Binding-site contacts:
Ligand atom CAU contacts residue TYR377 of chain 1.A at 3.8 Å (hydrophobic).
Ligand atom CAS contacts residue ILE226 of chain 1.A at 4.1 Å (hydrophobic).
Ligand atom CAY contacts residue SER371 of chain 1.A at 4.1 Å.
Ligand atom CAI contacts residue TYR373 of chain 1.A at 4.3 Å (hydrophobic).
Ligand atom CAU contacts residue ILE226 of chain 1.A at 3.6 Å (hydrophobic).
Ligand atom CBC contacts residue TYR373 of chain 1.A at 4.4 Å (hydrophobic).
Ligand atom CAS contacts residue TYR377 of chain 1.A at 3.9 Å (hydrophobic).
Ligand atom CAM contacts residue ASN275 of chain 1.A at 4.5 Å.
Ligand atom OAW contacts residue ASN374 of chain 1.A at 4.5 Å.
Ligand atom CAR contacts residue LEU230 of chain 1.A at 4.0 Å (hydrophobic).
Ligand atom CAB contacts residue PHE223 of chain 1.A at 4.5 Å (hydrophobic).
Ligand atom CAM contacts residue SER371 of chain 1.A at 3.7 Å.
Ligand atom CAE contacts residue ILE376 of chain 1.A at 4.2 Å (hydrophobic).
Ligand atom CAB contacts residue ILE222 of chain 1.A at 3.7 Å (hydrophobic).
Ligand atom CBA contacts residue PHE223 of chain 1.A at 3.8 Å (hydrophobic).
Ligand atom CAD contacts residue TYR373 of chain 1.A at 3.2 Å (hydrophobic).
Ligand atom OAW contacts residue SER371 of chain 1.A at 3.6 Å (h-bond).
Ligand atom CAN contacts residue PHE223 of chain 1.A at 4.5 Å (hydrophobic).
Ligand atom CAR contacts residue ASN374 of chain 1.A at 3.9 Å.
Ligand atom OAW contacts residue TYR373 of chain 1.A at 4.4 Å.
Ligand atom CAC contacts residue PHE223 of chain 1.A at 4.4 Å (hydrophobic).
Ligand atom CAD contacts residue TYR377 of chain 1.A at 4.0 Å (hydrophobic).
Ligand atom CAT contacts residue ASN374 of chain 1.A at 4.3 Å.
Ligand atom CAV contacts residue TYR373 of chain 1.A at 3.3 Å (hydrophobic).
Ligand atom CAZ contacts residue TYR373 of chain 1.A at 3.7 Å (hydrophobic).
Ligand atom CBA contacts residue ILE222 of chain 1.A at 4.5 Å (hydrophobic).
Ligand atom CAN contacts residue ILE222 of chain 1.A at 4.5 Å (hydrophobic).
Ligand atom CAC contacts residue ILE226 of chain 1.A at 3.9 Å (hydrophobic).
Ligand atom CAT contacts residue LEU230 of chain 1.A at 4.0 Å (hydrophobic).
Ligand atom CAC contacts residue ILE222 of chain 1.A at 4.4 Å (hydrophobic).
Ligand atom CAE contacts residue TYR377 of chain 1.A at 3.6 Å (hydrophobic).
Ligand atom CBH contacts residue TYR373 of chain 1.A at 4.1 Å (hydrophobic).
Ligand atom CAJ contacts residue PHE223 of chain 1.A at 3.6 Å (hydrophobic).
Ligand atom CAD contacts residue ASN374 of chain 1.A at 3.4 Å.

The small molecule below binds the protein below.
Small molecule (SMILES): CC(C)CCC[C@@H](C)[C@H]1CC[C@H]2[C@@H]3CC=C4C[C@@H](OC(=O)CCC(=O)O)CC[C@]4(C)[C@H]3CC[C@]12C

Sequence of chain 1.A:
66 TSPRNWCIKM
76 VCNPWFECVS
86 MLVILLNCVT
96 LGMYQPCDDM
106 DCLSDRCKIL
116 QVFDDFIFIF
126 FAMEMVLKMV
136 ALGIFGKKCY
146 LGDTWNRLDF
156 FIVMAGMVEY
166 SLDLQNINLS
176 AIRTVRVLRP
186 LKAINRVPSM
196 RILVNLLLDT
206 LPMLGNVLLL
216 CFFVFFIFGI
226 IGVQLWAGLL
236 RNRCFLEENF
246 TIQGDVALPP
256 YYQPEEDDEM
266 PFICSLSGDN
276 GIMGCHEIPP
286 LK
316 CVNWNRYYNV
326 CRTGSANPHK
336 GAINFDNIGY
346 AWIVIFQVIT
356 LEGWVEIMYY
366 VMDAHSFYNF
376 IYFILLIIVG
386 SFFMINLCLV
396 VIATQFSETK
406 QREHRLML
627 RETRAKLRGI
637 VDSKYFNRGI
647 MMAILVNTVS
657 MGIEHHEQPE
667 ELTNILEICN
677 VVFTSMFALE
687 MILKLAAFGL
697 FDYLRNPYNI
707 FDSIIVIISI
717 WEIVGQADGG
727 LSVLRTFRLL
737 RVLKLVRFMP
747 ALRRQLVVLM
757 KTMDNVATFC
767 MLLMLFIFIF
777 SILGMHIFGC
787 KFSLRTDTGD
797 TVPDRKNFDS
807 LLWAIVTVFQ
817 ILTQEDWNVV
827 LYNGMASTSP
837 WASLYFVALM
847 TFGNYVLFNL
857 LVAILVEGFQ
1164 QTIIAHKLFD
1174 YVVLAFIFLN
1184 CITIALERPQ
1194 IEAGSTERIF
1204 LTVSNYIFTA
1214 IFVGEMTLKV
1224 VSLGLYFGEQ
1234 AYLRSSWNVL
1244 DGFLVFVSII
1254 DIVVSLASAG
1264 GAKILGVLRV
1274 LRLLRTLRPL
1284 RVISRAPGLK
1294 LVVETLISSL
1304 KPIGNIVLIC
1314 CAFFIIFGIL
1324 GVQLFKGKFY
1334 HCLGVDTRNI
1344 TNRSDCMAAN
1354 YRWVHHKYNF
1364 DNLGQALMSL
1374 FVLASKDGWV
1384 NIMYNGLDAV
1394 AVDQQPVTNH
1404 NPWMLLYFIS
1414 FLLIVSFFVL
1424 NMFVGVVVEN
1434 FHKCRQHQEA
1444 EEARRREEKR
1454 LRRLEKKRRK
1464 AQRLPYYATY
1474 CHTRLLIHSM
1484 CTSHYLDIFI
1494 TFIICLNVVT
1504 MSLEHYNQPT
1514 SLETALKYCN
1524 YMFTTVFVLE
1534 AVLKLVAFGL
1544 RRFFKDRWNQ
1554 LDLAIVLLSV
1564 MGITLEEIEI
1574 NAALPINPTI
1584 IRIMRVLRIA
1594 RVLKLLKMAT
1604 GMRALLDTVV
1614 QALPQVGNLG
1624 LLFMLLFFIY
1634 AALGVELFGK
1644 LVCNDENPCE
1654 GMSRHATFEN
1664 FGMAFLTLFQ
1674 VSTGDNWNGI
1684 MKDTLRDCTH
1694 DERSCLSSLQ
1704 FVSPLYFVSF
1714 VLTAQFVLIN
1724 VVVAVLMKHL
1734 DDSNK